Sequence of chain 1.B:
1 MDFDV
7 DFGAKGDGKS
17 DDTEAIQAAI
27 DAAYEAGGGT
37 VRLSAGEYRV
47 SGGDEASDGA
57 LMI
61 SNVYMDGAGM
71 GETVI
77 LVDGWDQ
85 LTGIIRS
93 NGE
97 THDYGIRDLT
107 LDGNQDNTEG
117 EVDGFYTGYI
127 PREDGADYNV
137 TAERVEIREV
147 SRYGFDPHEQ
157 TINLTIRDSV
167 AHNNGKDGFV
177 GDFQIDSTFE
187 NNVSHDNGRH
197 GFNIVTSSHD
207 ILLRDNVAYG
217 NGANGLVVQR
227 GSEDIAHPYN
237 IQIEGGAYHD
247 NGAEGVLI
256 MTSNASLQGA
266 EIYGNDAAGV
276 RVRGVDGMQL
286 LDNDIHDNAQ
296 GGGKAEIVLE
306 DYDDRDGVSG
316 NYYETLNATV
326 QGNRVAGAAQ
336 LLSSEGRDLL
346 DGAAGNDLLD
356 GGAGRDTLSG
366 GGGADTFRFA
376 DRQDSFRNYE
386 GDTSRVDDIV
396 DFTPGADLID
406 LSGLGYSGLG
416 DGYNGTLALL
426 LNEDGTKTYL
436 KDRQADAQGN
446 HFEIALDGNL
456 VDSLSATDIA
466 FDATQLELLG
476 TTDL

The protein below binds the small molecule below.
Small molecule (SMILES): O=C(O)[C@H]1O[C@@H](O[C@H]2[C@H](O)[C@H](O)[C@H](O)O[C@@H]2C(=O)O)[C@@H](O)[C@@H](O)[C@@H]1O

Binding-site contacts:
Ligand atom C2 contacts residue ARG195 of chain 1.B at 3.9 Å.
Ligand atom C2 contacts residue GLN225 of chain 1.B at 3.9 Å.
Ligand atom O5 contacts residue GLN225 of chain 1.B at 3.4 Å (h-bond).
Ligand atom O6A contacts residue GLN225 of chain 1.B at 2.9 Å (h-bond).
Ligand atom C2 contacts residue ASN199 of chain 1.B at 3.9 Å.
Ligand atom O1 contacts residue ASP178 of chain 1.B at 3.6 Å.
Ligand atom O6B contacts residue ARG195 of chain 1.B at 3.5 Å (salt-bridge).
Ligand atom C1 contacts residue GLN225 of chain 1.B at 4.0 Å.
Ligand atom O6A contacts residue ARG195 of chain 1.B at 4.0 Å.
Ligand atom O6A contacts residue SER228 of chain 1.B at 3.1 Å (h-bond).
Ligand atom C6 contacts residue SER228 of chain 1.B at 3.0 Å.
Ligand atom O2 contacts residue MLY255 of chain 1.B at 3.3 Å.
Ligand atom O3 contacts residue ASN199 of chain 1.B at 3.0 Å (h-bond).
Ligand atom O4 contacts residue GLY227 of chain 1.B at 3.8 Å.
Ligand atom O3 contacts residue ARG195 of chain 1.B at 3.1 Å (salt-bridge).
Ligand atom O6B contacts residue GLY227 of chain 1.B at 4.0 Å.
Ligand atom O6B contacts residue SER228 of chain 1.B at 2.4 Å (h-bond).
Ligand atom C6 contacts residue HIS196 of chain 1.B at 3.6 Å.
Ligand atom O2 contacts residue TYR149 of chain 1.B at 2.8 Å (h-bond).
Ligand atom O4 contacts residue GLN225 of chain 1.B at 4.0 Å.
Ligand atom O2 contacts residue GLY227 of chain 1.B at 3.5 Å.
Ligand atom O2 contacts residue ARG195 of chain 1.B at 3.2 Å (salt-bridge).
Ligand atom O6B contacts residue HIS196 of chain 1.B at 3.6 Å (h-bond).
Ligand atom O1 contacts residue TYR149 of chain 1.B at 4.0 Å.
Ligand atom C1 contacts residue ASP178 of chain 1.B at 3.8 Å.
Ligand atom C3 contacts residue VAL201 of chain 1.B at 4.0 Å (hydrophobic).
Ligand atom O3 contacts residue MLY255 of chain 1.B at 3.4 Å.
Ligand atom O2 contacts residue SER228 of chain 1.B at 3.7 Å.
Ligand atom C3 contacts residue ASN199 of chain 1.B at 3.6 Å.
Ligand atom C2 contacts residue SER228 of chain 1.B at 3.8 Å.
Ligand atom O6A contacts residue HIS196 of chain 1.B at 3.0 Å (h-bond).
Ligand atom C4 contacts residue MLY255 of chain 1.B at 3.6 Å.
Ligand atom C5 contacts residue ARG195 of chain 1.B at 3.7 Å.
Ligand atom O3 contacts residue GLN225 of chain 1.B at 3.4 Å (h-bond).
Ligand atom C6 contacts residue ARG195 of chain 1.B at 3.5 Å.
Ligand atom C1 contacts residue VAL201 of chain 1.B at 4.0 Å (hydrophobic).
Ligand atom C2 contacts residue TYR149 of chain 1.B at 3.9 Å (hydrophobic).
Ligand atom C3 contacts residue MLY255 of chain 1.B at 3.9 Å.
Ligand atom O2 contacts residue GLN225 of chain 1.B at 2.9 Å (h-bond).
Ligand atom O4 contacts residue SER228 of chain 1.B at 4.0 Å.